Binding-site contacts:
Ligand atom O41 contacts residue TYR117 of chain 1.B at 2.8 Å (h-bond).
Ligand atom O43 contacts residue SER301 of chain 1.B at 3.3 Å (h-bond).
Ligand atom O49 contacts residue ASP133 of chain 1.B at 2.9 Å (salt-bridge).
Ligand atom N01 contacts residue SER259 of chain 1.B at 3.0 Å (h-bond).
Ligand atom P44 contacts residue MG1 of chain 1.J at 3.2 Å.
Ligand atom O41 contacts residue SER114 of chain 1.B at 3.3 Å (h-bond).
Ligand atom O37 contacts residue MG1 of chain 1.J at 2.1 Å.
Ligand atom O38 contacts residue ASP133 of chain 1.B at 3.3 Å (salt-bridge).
Ligand atom O49 contacts residue ASP193 of chain 1.B at 3.5 Å.
Ligand atom O46 contacts residue MG1 of chain 1.J at 2.1 Å.
Ligand atom N54 contacts residue SER259 of chain 1.B at 2.6 Å (h-bond).
Ligand atom N03 contacts residue TYR197 of chain 1.B at 3.5 Å (h-bond).
Ligand atom O46 contacts residue ASP131 of chain 1.B at 2.9 Å (salt-bridge).
Ligand atom C12 contacts residue THR179 of chain 1.B at 3.6 Å.
Ligand atom N03 contacts residue GLN112 of chain 1.B at 3.3 Å (h-bond).
Ligand atom O16 contacts residue LYS177 of chain 1.B at 3.4 Å (salt-bridge).
Ligand atom O10 contacts residue THR179 of chain 1.B at 2.9 Å (h-bond).
Ligand atom O37 contacts residue ASP133 of chain 1.B at 2.9 Å (salt-bridge).
Ligand atom C11 contacts residue CYS180 of chain 1.B at 3.6 Å (hydrophobic).
Ligand atom O42 contacts residue SER114 of chain 1.B at 2.7 Å (h-bond).
Ligand atom C52 contacts residue SER259 of chain 1.B at 3.6 Å.
Ligand atom O37 contacts residue ASP131 of chain 1.B at 3.1 Å (salt-bridge).
Ligand atom P40 contacts residue SER114 of chain 1.B at 3.5 Å.
Ligand atom C48 contacts residue ASP133 of chain 1.B at 3.3 Å.
Ligand atom P40 contacts residue MG1 of chain 1.J at 3.3 Å.
Ligand atom O42 contacts residue GLY113 of chain 1.B at 3.2 Å.
Ligand atom P44 contacts residue SER301 of chain 1.B at 3.6 Å.
Ligand atom C07 contacts residue THR179 of chain 1.B at 3.4 Å.
Ligand atom P36 contacts residue MG1 of chain 1.J at 3.3 Å.
Ligand atom O42 contacts residue ASP133 of chain 1.B at 3.1 Å (salt-bridge).
Ligand atom N01 contacts residue TYR197 of chain 1.B at 2.9 Å (h-bond).
Ligand atom O47 contacts residue SER301 of chain 1.B at 2.6 Å (h-bond).
Ligand atom O45 contacts residue LYS287 of chain 1.B at 2.9 Å (salt-bridge).
Ligand atom O45 contacts residue SER114 of chain 1.B at 2.7 Å (h-bond).
Ligand atom C29 contacts residue LEU352 of chain 1.B at 3.6 Å (hydrophobic).
Ligand atom C12 contacts residue CYS180 of chain 1.B at 3.6 Å (hydrophobic).
Ligand atom C02 contacts residue SER259 of chain 1.B at 3.4 Å.
Ligand atom O51 contacts residue GLN112 of chain 1.B at 2.9 Å (h-bond).
Ligand atom O42 contacts residue MG1 of chain 1.J at 2.1 Å.
Ligand atom O43 contacts residue MG1 of chain 1.J at 3.5 Å.

A small-molecule ligand and the protein it binds are described below.
Small molecule (SMILES): Nc1nc(=O)c2ncn([C@@H]3O[C@H](COP(=O)(O)O[C@H]4[C@@H](O)[C@H](n5cnc6c(N)ncnc65)O[C@@H]4COP(=O)(O)CP(=O)(O)OP(=O)(O)O)[C@@H](O)[C@H]3O)c2[nH]1

Sequence of chain 1.B:
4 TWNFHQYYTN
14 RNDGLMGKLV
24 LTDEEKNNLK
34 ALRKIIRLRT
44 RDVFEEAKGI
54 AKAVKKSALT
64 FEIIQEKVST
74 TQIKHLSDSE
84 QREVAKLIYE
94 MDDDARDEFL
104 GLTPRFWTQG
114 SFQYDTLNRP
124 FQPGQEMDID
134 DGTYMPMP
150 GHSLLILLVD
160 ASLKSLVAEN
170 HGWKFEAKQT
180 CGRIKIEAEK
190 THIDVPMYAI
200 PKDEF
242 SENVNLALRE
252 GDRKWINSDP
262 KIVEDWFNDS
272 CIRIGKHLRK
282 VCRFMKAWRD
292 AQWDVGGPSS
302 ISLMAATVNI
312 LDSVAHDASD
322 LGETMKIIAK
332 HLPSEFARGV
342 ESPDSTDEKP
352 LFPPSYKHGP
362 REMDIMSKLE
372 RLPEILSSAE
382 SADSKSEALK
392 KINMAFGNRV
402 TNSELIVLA